Sequence of chain 1.D:
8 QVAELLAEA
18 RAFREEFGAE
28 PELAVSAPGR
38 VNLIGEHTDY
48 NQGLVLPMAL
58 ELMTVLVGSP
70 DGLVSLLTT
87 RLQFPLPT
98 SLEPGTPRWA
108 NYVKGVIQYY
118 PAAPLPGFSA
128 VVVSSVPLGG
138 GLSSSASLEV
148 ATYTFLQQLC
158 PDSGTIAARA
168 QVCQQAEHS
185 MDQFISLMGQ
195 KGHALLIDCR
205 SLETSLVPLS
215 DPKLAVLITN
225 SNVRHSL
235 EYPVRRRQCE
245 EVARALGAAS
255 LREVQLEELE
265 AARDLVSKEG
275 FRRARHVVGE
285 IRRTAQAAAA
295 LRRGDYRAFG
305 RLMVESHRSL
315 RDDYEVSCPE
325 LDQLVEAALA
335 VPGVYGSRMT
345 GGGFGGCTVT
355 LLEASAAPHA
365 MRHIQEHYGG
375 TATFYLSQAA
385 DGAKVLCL

A small-molecule ligand and the protein it binds are described below.
Small molecule (SMILES): COc1ccc(Cl)cc1C(=O)NCC(C)C

Binding-site contacts:
Ligand atom C6 contacts residue LEU218 of chain 1.D at 3.5 Å (hydrophobic).
Ligand atom C12 contacts residue LEU213 of chain 1.D at 3.9 Å (hydrophobic).
Ligand atom CL1 contacts residue TYR300 of chain 1.D at 3.2 Å.
Ligand atom C5 contacts residue LEU295 of chain 1.D at 3.5 Å (hydrophobic).
Ligand atom C1 contacts residue LEU40 of chain 1.D at 3.5 Å (hydrophobic).
Ligand atom C11 contacts residue ASP215 of chain 1.D at 3.6 Å.
Ligand atom CL1 contacts residue ASP299 of chain 1.D at 3.7 Å.
Ligand atom N1 contacts residue LEU218 of chain 1.D at 3.8 Å.
Ligand atom C6 contacts residue LEU295 of chain 1.D at 3.8 Å (hydrophobic).
Ligand atom C3 contacts residue LEU355 of chain 1.D at 3.8 Å (hydrophobic).
Ligand atom C3 contacts residue LEU213 of chain 1.D at 3.8 Å (hydrophobic).
Ligand atom C9 contacts residue LEU218 of chain 1.D at 3.5 Å (hydrophobic).
Ligand atom C7 contacts residue LEU218 of chain 1.D at 3.8 Å (hydrophobic).
Ligand atom C9 contacts residue ASP215 of chain 1.D at 3.7 Å.
Ligand atom C8 contacts residue LEU213 of chain 1.D at 3.9 Å (hydrophobic).
Ligand atom C2 contacts residue LEU355 of chain 1.D at 3.6 Å (hydrophobic).
Ligand atom C1 contacts residue VAL220 of chain 1.D at 3.9 Å (hydrophobic).
Ligand atom C12 contacts residue GLN382 of chain 1.D at 3.5 Å.
Ligand atom C7 contacts residue LEU213 of chain 1.D at 3.7 Å (hydrophobic).
Ligand atom C10 contacts residue LEU213 of chain 1.D at 3.4 Å (hydrophobic).
Ligand atom C12 contacts residue ALA383 of chain 1.D at 3.6 Å (hydrophobic).
Ligand atom O2 contacts residue LEU213 of chain 1.D at 3.6 Å.
Ligand atom C1 contacts residue LEU355 of chain 1.D at 3.8 Å (hydrophobic).
Ligand atom C8 contacts residue LEU218 of chain 1.D at 3.9 Å (hydrophobic).
Ligand atom O1 contacts residue LEU355 of chain 1.D at 3.5 Å.
Ligand atom C11 contacts residue GLN382 of chain 1.D at 3.2 Å.
Ligand atom CL1 contacts residue LEU295 of chain 1.D at 4.0 Å.
Ligand atom C4 contacts residue PHE303 of chain 1.D at 3.6 Å (hydrophobic).
Ligand atom C11 contacts residue LEU213 of chain 1.D at 3.6 Å (hydrophobic).
Ligand atom C4 contacts residue LEU355 of chain 1.D at 4.0 Å (hydrophobic).
Ligand atom C2 contacts residue LEU213 of chain 1.D at 3.3 Å (hydrophobic).
Ligand atom O2 contacts residue ASP215 of chain 1.D at 3.3 Å (salt-bridge).
Ligand atom C4 contacts residue LEU295 of chain 1.D at 3.6 Å (hydrophobic).
Ligand atom C1 contacts residue LEU213 of chain 1.D at 3.5 Å (hydrophobic).
Ligand atom N1 contacts residue LEU213 of chain 1.D at 4.0 Å.
Ligand atom O2 contacts residue SER214 of chain 1.D at 3.7 Å.
Ligand atom O1 contacts residue LEU213 of chain 1.D at 3.2 Å.
Ligand atom C3 contacts residue PHE303 of chain 1.D at 3.7 Å (hydrophobic).
Ligand atom CL1 contacts residue GLY298 of chain 1.D at 3.7 Å.
Ligand atom C5 contacts residue TYR300 of chain 1.D at 4.0 Å (hydrophobic).